Binding-site contacts:
Ligand atom CA contacts residue TYR37 of chain 1.G at 3.7 Å (hydrophobic).
Ligand atom CD1 contacts residue GLY96 of chain 1.G at 3.8 Å.
Ligand atom O contacts residue ASN33 of chain 1.G at 3.2 Å (h-bond).
Ligand atom CA contacts residue TYR31 of chain 1.G at 3.2 Å (hydrophobic).
Ligand atom N contacts residue TYR31 of chain 1.G at 3.8 Å.
Ligand atom NE2 contacts residue GLY96 of chain 1.G at 2.5 Å (h-bond).
Ligand atom N contacts residue ASP99 of chain 1.H at 3.3 Å (salt-bridge).
Ligand atom CD contacts residue TYR31 of chain 1.G at 3.7 Å (hydrophobic).
Ligand atom O contacts residue THR32 of chain 1.H at 3.5 Å.
Ligand atom CD1 contacts residue TRP102 of chain 1.H at 3.5 Å (hydrophobic).
Ligand atom CA contacts residue PO41 of chain 1.O at 3.6 Å.
Ligand atom CE1 contacts residue THR97 of chain 1.G at 3.1 Å.
Ligand atom NH2 contacts residue TYR31 of chain 1.G at 2.6 Å (h-bond).
Ligand atom O contacts residue HIS34 of chain 1.H at 2.8 Å (h-bond).
Ligand atom CD2 contacts residue GLY96 of chain 1.G at 3.4 Å.
Ligand atom O contacts residue SER49 of chain 1.H at 3.1 Å (h-bond).
Ligand atom O contacts residue ASP99 of chain 1.H at 3.0 Å (salt-bridge).
Ligand atom CE1 contacts residue GLY96 of chain 1.G at 3.3 Å.
Ligand atom O contacts residue TYR58 of chain 1.H at 3.7 Å.
Ligand atom CD2 contacts residue TYR37 of chain 1.G at 3.4 Å (hydrophobic).
Ligand atom N contacts residue PO41 of chain 1.O at 3.3 Å (h-bond).
Ligand atom CZ contacts residue TYR31 of chain 1.G at 2.9 Å (hydrophobic).
Ligand atom CD2 contacts residue LEU101 of chain 1.G at 3.5 Å (hydrophobic).
Ligand atom NE2 contacts residue THR97 of chain 1.G at 3.5 Å (h-bond).
Ligand atom N contacts residue ASN33 of chain 1.G at 3.6 Å.
Ligand atom OG contacts residue PO41 of chain 1.O at 2.2 Å (h-bond).
Ligand atom NH1 contacts residue TYR31 of chain 1.G at 2.8 Å (h-bond).
Ligand atom NE2 contacts residue HIS98 of chain 1.G at 3.7 Å.
Ligand atom CB contacts residue PO41 of chain 1.O at 3.5 Å.
Ligand atom CB contacts residue TYR31 of chain 1.G at 3.4 Å (hydrophobic).
Ligand atom N contacts residue PO41 of chain 1.O at 3.6 Å (h-bond).
Ligand atom C contacts residue HIS34 of chain 1.H at 3.6 Å.
Ligand atom O contacts residue HIS34 of chain 1.H at 3.1 Å.
Ligand atom CA contacts residue HIS34 of chain 1.H at 3.8 Å.
Ligand atom CG contacts residue TYR58 of chain 1.H at 3.5 Å (hydrophobic).
Ligand atom CD2 contacts residue GLY96 of chain 1.G at 3.3 Å.
Ligand atom C contacts residue ASP99 of chain 1.H at 3.7 Å.
Ligand atom O contacts residue GLY98 of chain 1.H at 3.5 Å.
Ligand atom CD contacts residue TYR37 of chain 1.G at 3.6 Å (hydrophobic).
Ligand atom C contacts residue PO41 of chain 1.O at 3.7 Å.

Sequence of chain 1.H:
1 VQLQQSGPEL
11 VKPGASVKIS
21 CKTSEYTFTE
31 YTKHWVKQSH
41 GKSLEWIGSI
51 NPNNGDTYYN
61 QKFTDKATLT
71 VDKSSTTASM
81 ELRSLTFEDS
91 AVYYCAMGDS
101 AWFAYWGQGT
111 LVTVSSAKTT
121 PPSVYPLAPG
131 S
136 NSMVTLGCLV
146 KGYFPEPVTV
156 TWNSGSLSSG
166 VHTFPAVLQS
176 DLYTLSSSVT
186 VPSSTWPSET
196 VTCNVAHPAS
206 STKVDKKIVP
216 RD

This small molecule binds to this protein.
Small molecule (SMILES): CC(C)C[C@H](NC(=O)[C@H](Cc1cnc[nH]1)NC(=O)[C@H](CCCN=C(N)N)NC(=O)[C@@H]1CCCN1C(=O)[C@H](CO)NC(=O)[C@@H](N)[C@@H](C)O)C(N)=O

Sequence of chain 1.G:
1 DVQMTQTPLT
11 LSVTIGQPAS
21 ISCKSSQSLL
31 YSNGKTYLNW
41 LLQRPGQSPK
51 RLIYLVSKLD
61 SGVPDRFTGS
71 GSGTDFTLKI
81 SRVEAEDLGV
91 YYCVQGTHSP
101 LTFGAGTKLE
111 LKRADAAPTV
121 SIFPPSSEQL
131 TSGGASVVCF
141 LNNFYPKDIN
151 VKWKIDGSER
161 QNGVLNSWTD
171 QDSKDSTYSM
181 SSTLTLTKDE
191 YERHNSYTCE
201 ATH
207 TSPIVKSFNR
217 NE